A protein and the small-molecule ligand that binds it are described below.
Small molecule (SMILES): CCn1c(-c2cc(N3CCN(C4CC4)CC3)cnc2[C@H](C)OC)c2c3cc(ccc31)-c1csc(n1)C[C@H](NC(=O)C1[C@H]3COC[C@@H]13)C(=O)N1CCC[C@H](N1)C(=O)OCC(C)(C)C2

Sequence of chain 1.D:
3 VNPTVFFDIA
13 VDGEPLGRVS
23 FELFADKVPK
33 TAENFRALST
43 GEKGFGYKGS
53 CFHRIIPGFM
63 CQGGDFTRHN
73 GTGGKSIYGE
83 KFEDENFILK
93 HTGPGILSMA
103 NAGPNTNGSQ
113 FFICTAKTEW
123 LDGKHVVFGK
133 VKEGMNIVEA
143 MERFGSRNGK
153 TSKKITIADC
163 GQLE

Binding-site contacts:
Ligand atom C19 contacts residue TYR65 of chain 1.A at 3.4 Å (hydrophobic).
Ligand atom N1 contacts residue GLN64 of chain 1.D at 3.0 Å (h-bond).
Ligand atom C15 contacts residue ILE37 of chain 1.A at 3.6 Å (hydrophobic).
Ligand atom C18 contacts residue ILE37 of chain 1.A at 3.7 Å (hydrophobic).
Ligand atom C21 contacts residue ALA60 of chain 1.A at 3.6 Å (hydrophobic).
Ligand atom N2 contacts residue GLN64 of chain 1.D at 3.3 Å (h-bond).
Ligand atom C22 contacts residue ILE37 of chain 1.A at 3.6 Å (hydrophobic).
Ligand atom C8 contacts residue ASN103 of chain 1.D at 3.3 Å.
Ligand atom S1 contacts residue GLN62 of chain 1.A at 3.6 Å.
Ligand atom O6 contacts residue ARG56 of chain 1.D at 3.3 Å.
Ligand atom S1 contacts residue PRO35 of chain 1.A at 3.6 Å.
Ligand atom O2 contacts residue ARG56 of chain 1.D at 2.9 Å (salt-bridge).
Ligand atom C11 contacts residue PRO35 of chain 1.A at 3.6 Å (hydrophobic).
Ligand atom O3 contacts residue ALA104 of chain 1.D at 3.7 Å.
Ligand atom C22 contacts residue GLN62 of chain 1.A at 3.6 Å.
Ligand atom C42 contacts residue TYR65 of chain 1.A at 3.5 Å (hydrophobic).
Ligand atom C4 contacts residue PHE114 of chain 1.D at 3.5 Å (hydrophobic).
Ligand atom C10 contacts residue GLY73 of chain 1.D at 3.6 Å.
Ligand atom C22 contacts residue ALA60 of chain 1.A at 3.6 Å (hydrophobic).
Ligand atom C22 contacts residue THR36 of chain 1.A at 3.4 Å.
Ligand atom C16 contacts residue ILE37 of chain 1.A at 3.7 Å (hydrophobic).
Ligand atom C16 contacts residue GLN62 of chain 1.A at 3.5 Å.
Ligand atom C36 contacts residue GLU121 of chain 1.D at 3.6 Å.
Ligand atom C12 contacts residue GLN112 of chain 1.D at 3.6 Å.
Ligand atom C31 contacts residue PHE61 of chain 1.D at 3.6 Å (hydrophobic).
Ligand atom O6 contacts residue MET62 of chain 1.D at 3.2 Å.
Ligand atom C24 contacts residue TYR65 of chain 1.A at 3.6 Å (hydrophobic).
Ligand atom C30 contacts residue ARG149 of chain 1.D at 3.4 Å.
Ligand atom C7 contacts residue ASN103 of chain 1.D at 3.5 Å.
Ligand atom O1 contacts residue ASN103 of chain 1.D at 2.9 Å (h-bond).
Ligand atom C16 contacts residue THR36 of chain 1.A at 3.5 Å.
Ligand atom O2 contacts residue GLN64 of chain 1.D at 3.0 Å (h-bond).
Ligand atom C18 contacts residue TYR65 of chain 1.A at 3.4 Å (hydrophobic).
Ligand atom C9 contacts residue GLN112 of chain 1.D at 3.5 Å.
Ligand atom C17 contacts residue ILE37 of chain 1.A at 3.4 Å (hydrophobic).
Ligand atom O1 contacts residue ALA102 of chain 1.D at 3.1 Å.
Ligand atom N3 contacts residue ASN103 of chain 1.D at 2.9 Å (h-bond).
Ligand atom C3 contacts residue PHE114 of chain 1.D at 3.3 Å (hydrophobic).
Ligand atom N1 contacts residue ARG56 of chain 1.D at 3.6 Å (salt-bridge).
Ligand atom O1 contacts residue HIS127 of chain 1.D at 3.2 Å.

Sequence of chain 1.A:
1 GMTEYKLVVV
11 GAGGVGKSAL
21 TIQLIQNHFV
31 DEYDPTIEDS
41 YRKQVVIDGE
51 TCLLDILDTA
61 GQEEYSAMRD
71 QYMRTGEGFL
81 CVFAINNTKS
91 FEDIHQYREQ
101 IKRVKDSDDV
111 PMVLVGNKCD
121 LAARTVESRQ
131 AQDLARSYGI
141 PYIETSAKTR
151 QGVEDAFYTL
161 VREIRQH